Binding-site contacts:
Ligand atom C12 contacts residue TYR93 of chain 1.A at 3.7 Å (hydrophobic).
Ligand atom C16 contacts residue ARG18 of chain 1.A at 2.9 Å.
Ligand atom C9 contacts residue GLU92 of chain 1.A at 3.4 Å.
Ligand atom C18 contacts residue GLY97 of chain 1.A at 3.4 Å.
Ligand atom C11 contacts residue ALA94 of chain 1.A at 3.3 Å (hydrophobic).
Ligand atom N4 contacts residue ASP155 of chain 1.A at 3.5 Å (salt-bridge).
Ligand atom C14 contacts residue PRO95 of chain 1.A at 3.7 Å (hydrophobic).
Ligand atom C5 contacts residue ALA94 of chain 1.A at 3.7 Å (hydrophobic).
Ligand atom N2 contacts residue ALA94 of chain 1.A at 3.0 Å (h-bond).
Ligand atom N5 contacts residue ALA154 of chain 1.A at 3.8 Å.
Ligand atom N1 contacts residue TYR93 of chain 1.A at 3.7 Å.
Ligand atom C1 contacts residue LEU144 of chain 1.A at 3.6 Å (hydrophobic).
Ligand atom C10 contacts residue LEU91 of chain 1.A at 3.8 Å (hydrophobic).
Ligand atom C18 contacts residue LEU96 of chain 1.A at 3.1 Å (hydrophobic).
Ligand atom C6 contacts residue LEU144 of chain 1.A at 3.5 Å (hydrophobic).
Ligand atom C9 contacts residue ALA41 of chain 1.A at 3.6 Å (hydrophobic).
Ligand atom C17 contacts residue LYS105 of chain 1.A at 3.6 Å.
Ligand atom N7 contacts residue LEU20 of chain 1.A at 3.8 Å.
Ligand atom N4 contacts residue LYS43 of chain 1.A at 3.6 Å.
Ligand atom C12 contacts residue GLY97 of chain 1.A at 3.6 Å.
Ligand atom N4 contacts residue LEU91 of chain 1.A at 3.5 Å.
Ligand atom S1 contacts residue GLY97 of chain 1.A at 3.8 Å.
Ligand atom C7 contacts residue LEU144 of chain 1.A at 3.5 Å (hydrophobic).
Ligand atom C13 contacts residue PRO95 of chain 1.A at 3.3 Å (hydrophobic).
Ligand atom C9 contacts residue ALA94 of chain 1.A at 3.6 Å (hydrophobic).
Ligand atom N1 contacts residue ALA94 of chain 1.A at 2.7 Å (h-bond).
Ligand atom C12 contacts residue PRO95 of chain 1.A at 3.4 Å (hydrophobic).
Ligand atom C1 contacts residue LEU75 of chain 1.A at 3.7 Å (hydrophobic).
Ligand atom N5 contacts residue ASP155 of chain 1.A at 2.8 Å (salt-bridge).
Ligand atom C10 contacts residue LEU75 of chain 1.A at 3.4 Å (hydrophobic).
Ligand atom N6 contacts residue ARG18 of chain 1.A at 3.3 Å (salt-bridge).
Ligand atom C18 contacts residue PRO95 of chain 1.A at 3.6 Å (hydrophobic).
Ligand atom C8 contacts residue LEU144 of chain 1.A at 3.4 Å (hydrophobic).
Ligand atom C12 contacts residue ALA94 of chain 1.A at 3.3 Å (hydrophobic).
Ligand atom C19 contacts residue LEU20 of chain 1.A at 3.6 Å (hydrophobic).
Ligand atom C11 contacts residue GLY97 of chain 1.A at 3.6 Å.
Ligand atom N3 contacts residue LEU144 of chain 1.A at 3.6 Å.
Ligand atom C5 contacts residue LEU144 of chain 1.A at 3.6 Å (hydrophobic).
Ligand atom N7 contacts residue LEU144 of chain 1.A at 3.8 Å.
Ligand atom C14 contacts residue ARG18 of chain 1.A at 3.7 Å.

Sequence of chain 1.A:
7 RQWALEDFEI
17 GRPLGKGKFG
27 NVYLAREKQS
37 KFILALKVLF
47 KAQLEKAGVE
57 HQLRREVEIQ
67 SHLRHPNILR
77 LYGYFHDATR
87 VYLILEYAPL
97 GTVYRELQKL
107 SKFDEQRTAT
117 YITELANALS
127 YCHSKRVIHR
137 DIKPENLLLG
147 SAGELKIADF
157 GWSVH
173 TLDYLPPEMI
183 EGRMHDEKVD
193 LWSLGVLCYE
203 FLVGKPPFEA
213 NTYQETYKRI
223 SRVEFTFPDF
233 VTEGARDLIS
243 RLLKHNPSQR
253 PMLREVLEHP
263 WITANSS

This protein binds this small molecule.
Small molecule (SMILES): CCN(Cc1cc(Nc2nc(C)cn3c(-c4cn[nH]c4)cnc23)sn1)C(C)(C)CO